Sequence of chain 1.E:
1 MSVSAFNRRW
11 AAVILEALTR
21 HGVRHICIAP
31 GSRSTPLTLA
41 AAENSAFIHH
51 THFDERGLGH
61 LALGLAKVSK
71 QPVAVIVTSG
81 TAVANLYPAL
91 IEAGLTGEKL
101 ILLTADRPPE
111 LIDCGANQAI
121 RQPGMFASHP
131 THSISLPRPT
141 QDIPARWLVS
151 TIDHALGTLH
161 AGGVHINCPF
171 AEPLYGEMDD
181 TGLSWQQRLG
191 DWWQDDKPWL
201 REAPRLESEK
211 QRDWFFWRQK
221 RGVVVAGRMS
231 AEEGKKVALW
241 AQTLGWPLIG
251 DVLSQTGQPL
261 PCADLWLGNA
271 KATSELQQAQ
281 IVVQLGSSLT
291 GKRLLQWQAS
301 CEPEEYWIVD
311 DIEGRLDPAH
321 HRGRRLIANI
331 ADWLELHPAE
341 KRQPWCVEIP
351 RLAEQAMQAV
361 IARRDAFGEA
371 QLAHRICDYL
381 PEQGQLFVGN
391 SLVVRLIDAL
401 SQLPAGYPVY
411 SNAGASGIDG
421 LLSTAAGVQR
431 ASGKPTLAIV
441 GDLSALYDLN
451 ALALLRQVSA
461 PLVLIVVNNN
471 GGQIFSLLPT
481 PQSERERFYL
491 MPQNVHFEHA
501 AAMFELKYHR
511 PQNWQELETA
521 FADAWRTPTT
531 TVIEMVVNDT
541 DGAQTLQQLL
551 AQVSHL

The protein below binds the small molecule below.
Small molecule (SMILES): Cc1ncc(C[n+]2c([C@H](O)CCC(=O)O)sc(CCOP(=O)(O)OP(=O)(O)O)c2C)c(N)n1

Binding-site contacts:
Ligand atom S1 contacts residue SER391 of chain 1.E at 3.2 Å (h-bond).
Ligand atom O1A contacts residue GLY471 of chain 1.E at 3.0 Å (h-bond).
Ligand atom O7 contacts residue LEU443 of chain 1.E at 3.5 Å.
Ligand atom O1A contacts residue LEU443 of chain 1.E at 3.0 Å (h-bond).
Ligand atom O2B contacts residue SER391 of chain 1.E at 3.5 Å (h-bond).
Ligand atom C11 contacts residue GLN118 of chain 1.F at 3.1 Å.
Ligand atom OL2 contacts residue ARG107 of chain 1.F at 3.0 Å (salt-bridge).
Ligand atom OL3 contacts residue GLN118 of chain 1.F at 3.0 Å (h-bond).
Ligand atom CM2 contacts residue ASP419 of chain 1.E at 3.5 Å.
Ligand atom O3B contacts residue ASN469 of chain 1.E at 3.0 Å (h-bond).
Ligand atom N4' contacts residue SER416 of chain 1.E at 3.1 Å (h-bond).
Ligand atom O2B contacts residue LEU392 of chain 1.E at 3.0 Å (h-bond).
Ligand atom CLC contacts residue GLN118 of chain 1.F at 3.2 Å.
Ligand atom OL1 contacts residue GLN118 of chain 1.F at 3.5 Å (h-bond).
Ligand atom N3' contacts residue ILE418 of chain 1.E at 3.0 Å (h-bond).
Ligand atom CLC contacts residue SER32 of chain 1.F at 3.4 Å.
Ligand atom PB contacts residue SER391 of chain 1.E at 3.3 Å.
Ligand atom O3B contacts residue GLN473 of chain 1.E at 2.9 Å (h-bond).
Ligand atom O2A contacts residue SER444 of chain 1.E at 2.8 Å (h-bond).
Ligand atom N1' contacts residue GLU55 of chain 1.F at 2.9 Å (salt-bridge).
Ligand atom O1B contacts residue GLN473 of chain 1.E at 3.1 Å (h-bond).
Ligand atom C13 contacts residue GLN118 of chain 1.F at 3.2 Å.
Ligand atom CM2 contacts residue GLU55 of chain 1.F at 3.4 Å.
Ligand atom PB contacts residue MN1 of chain 1.Z at 3.4 Å.
Ligand atom O1A contacts residue ASP442 of chain 1.E at 2.9 Å (salt-bridge).
Ligand atom O1B contacts residue SER391 of chain 1.E at 2.5 Å (h-bond).
Ligand atom O1B contacts residue GLY472 of chain 1.E at 3.4 Å.
Ligand atom C6' contacts residue GLU55 of chain 1.F at 3.3 Å.
Ligand atom O2A contacts residue LEU443 of chain 1.E at 3.5 Å (h-bond).
Ligand atom O2A contacts residue GLY441 of chain 1.E at 3.4 Å.
Ligand atom PA contacts residue MN1 of chain 1.Z at 3.3 Å.
Ligand atom O3B contacts residue MN1 of chain 1.Z at 2.2 Å.
Ligand atom O1A contacts residue MN1 of chain 1.Z at 2.1 Å.
Ligand atom O3A contacts residue MN1 of chain 1.Z at 3.4 Å.
Ligand atom O1B contacts residue ILE474 of chain 1.E at 3.1 Å (h-bond).
Ligand atom O7 contacts residue GLY472 of chain 1.E at 3.4 Å.
Ligand atom OL3 contacts residue THR78 of chain 1.F at 2.8 Å (h-bond).
Ligand atom OL2 contacts residue ARG33 of chain 1.F at 3.4 Å (salt-bridge).
Ligand atom OL3 contacts residue SER32 of chain 1.F at 2.9 Å (h-bond).
Ligand atom O3B contacts residue GLY471 of chain 1.E at 3.1 Å (h-bond).

Sequence of chain 1.F:
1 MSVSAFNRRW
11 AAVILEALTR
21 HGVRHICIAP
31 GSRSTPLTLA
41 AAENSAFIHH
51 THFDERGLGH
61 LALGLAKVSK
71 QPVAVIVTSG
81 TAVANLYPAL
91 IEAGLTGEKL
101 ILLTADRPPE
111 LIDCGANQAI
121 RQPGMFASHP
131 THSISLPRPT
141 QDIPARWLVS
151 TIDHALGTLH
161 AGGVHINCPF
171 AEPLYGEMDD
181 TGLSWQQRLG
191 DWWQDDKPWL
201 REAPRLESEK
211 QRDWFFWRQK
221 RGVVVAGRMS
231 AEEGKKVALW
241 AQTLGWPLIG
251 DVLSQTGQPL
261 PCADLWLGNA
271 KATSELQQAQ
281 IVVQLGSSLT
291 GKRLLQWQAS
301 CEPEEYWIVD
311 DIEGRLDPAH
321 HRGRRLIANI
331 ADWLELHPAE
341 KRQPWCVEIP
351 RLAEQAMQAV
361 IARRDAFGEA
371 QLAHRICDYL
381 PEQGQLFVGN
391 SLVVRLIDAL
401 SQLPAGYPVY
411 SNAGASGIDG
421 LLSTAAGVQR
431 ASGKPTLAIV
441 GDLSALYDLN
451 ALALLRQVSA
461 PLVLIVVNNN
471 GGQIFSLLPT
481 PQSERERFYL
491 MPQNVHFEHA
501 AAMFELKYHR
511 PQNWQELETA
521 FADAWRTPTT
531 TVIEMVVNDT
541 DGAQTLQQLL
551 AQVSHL